Binding-site contacts:
Ligand atom O6 contacts residue ASP190 of chain 1.A at 2.7 Å (salt-bridge).
Ligand atom C3 contacts residue SER207 of chain 1.A at 3.7 Å.
Ligand atom O8 contacts residue PHE189 of chain 1.A at 3.6 Å.
Ligand atom C11 contacts residue TYR251 of chain 1.A at 3.3 Å (hydrophobic).
Ligand atom O4 contacts residue GLY188 of chain 1.A at 2.9 Å (h-bond).
Ligand atom O1 contacts residue ALA10 of chain 1.A at 3.0 Å.
Ligand atom O3 contacts residue SER47 of chain 1.A at 2.7 Å (h-bond).
Ligand atom C6 contacts residue ASP190 of chain 1.A at 3.7 Å.
Ligand atom O7 contacts residue LEU250 of chain 1.A at 3.6 Å.
Ligand atom C4 contacts residue GLY188 of chain 1.A at 3.5 Å.
Ligand atom C2 contacts residue THR48 of chain 1.A at 3.5 Å.
Ligand atom O10 contacts residue ILE138 of chain 1.A at 3.6 Å.
Ligand atom C3 contacts residue THR48 of chain 1.A at 3.1 Å.
Ligand atom O7 contacts residue SER207 of chain 1.A at 2.6 Å (h-bond).
Ligand atom C3 contacts residue ALA10 of chain 1.A at 3.5 Å (hydrophobic).
Ligand atom O2 contacts residue TYR136 of chain 1.A at 3.0 Å (h-bond).
Ligand atom O6 contacts residue GLY206 of chain 1.A at 3.3 Å.
Ligand atom O1 contacts residue GLY46 of chain 1.A at 3.7 Å.
Ligand atom C1 contacts residue TYR136 of chain 1.A at 3.4 Å (hydrophobic).
Ligand atom O4 contacts residue THR166 of chain 1.A at 3.0 Å (h-bond).
Ligand atom C9 contacts residue GLU191 of chain 1.A at 3.4 Å.
Ligand atom O10 contacts residue PHE140 of chain 1.A at 3.4 Å.
Ligand atom O6 contacts residue SER207 of chain 1.A at 2.9 Å (h-bond).
Ligand atom C2 contacts residue TYR136 of chain 1.A at 3.6 Å (hydrophobic).
Ligand atom O6 contacts residue GLY188 of chain 1.A at 3.4 Å (h-bond).
Ligand atom O5 contacts residue TYR251 of chain 1.A at 2.6 Å (h-bond).
Ligand atom O3 contacts residue GLY46 of chain 1.A at 3.4 Å.
Ligand atom C8 contacts residue GLU191 of chain 1.A at 3.5 Å.
Ligand atom O9 contacts residue GLU191 of chain 1.A at 3.1 Å (salt-bridge).
Ligand atom O3 contacts residue TYR136 of chain 1.A at 2.4 Å (h-bond).
Ligand atom O8 contacts residue ASP190 of chain 1.A at 3.0 Å (salt-bridge).
Ligand atom O1 contacts residue THR48 of chain 1.A at 2.7 Å (h-bond).
Ligand atom C6 contacts residue GLY188 of chain 1.A at 3.1 Å.
Ligand atom C1 contacts residue THR48 of chain 1.A at 3.4 Å.
Ligand atom O8 contacts residue GLU191 of chain 1.A at 2.5 Å (salt-bridge).
Ligand atom C1 contacts residue SER47 of chain 1.A at 3.4 Å.
Ligand atom N5 contacts residue THR166 of chain 1.A at 3.7 Å.
Ligand atom O1 contacts residue SER47 of chain 1.A at 3.4 Å (h-bond).
Ligand atom O5 contacts residue THR48 of chain 1.A at 2.9 Å (h-bond).
Ligand atom C7 contacts residue SER207 of chain 1.A at 3.6 Å.

Sequence of chain 1.A:
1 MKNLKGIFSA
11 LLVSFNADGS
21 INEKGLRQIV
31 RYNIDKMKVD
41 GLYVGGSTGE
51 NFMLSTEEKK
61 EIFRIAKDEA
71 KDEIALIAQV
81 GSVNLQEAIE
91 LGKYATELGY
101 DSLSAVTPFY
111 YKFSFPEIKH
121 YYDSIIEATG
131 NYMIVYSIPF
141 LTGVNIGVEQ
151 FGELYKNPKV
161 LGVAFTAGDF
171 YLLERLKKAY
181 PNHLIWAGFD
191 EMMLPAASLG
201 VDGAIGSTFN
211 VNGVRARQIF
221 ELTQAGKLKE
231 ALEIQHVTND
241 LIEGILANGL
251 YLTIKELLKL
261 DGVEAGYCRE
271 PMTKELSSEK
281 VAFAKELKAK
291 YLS

A protein and the small-molecule ligand that binds it are described below.
Small molecule (SMILES): O=C(CO)N[C@@H]([C@@H](O)[C@H](O)[C@H](O)CO)[C@@H](O)CC(=O)C(=O)O